This protein binds this small molecule.
Small molecule (SMILES): CCNC(=O)c1c(O)c2ccncc2[nH]c1=O

Binding-site contacts:
Ligand atom N11 contacts residue HIS561 of chain 1.B at 3.0 Å (h-bond).
Ligand atom C10 contacts residue ASN483 of chain 1.B at 3.3 Å.
Ligand atom C2 contacts residue VAL463 of chain 1.B at 3.6 Å (hydrophobic).
Ligand atom N14 contacts residue PHE470 of chain 1.B at 3.5 Å.
Ligand atom C1 contacts residue ASN565 of chain 1.B at 3.6 Å.
Ligand atom C7 contacts residue PHE470 of chain 1.B at 3.6 Å (hydrophobic).
Ligand atom C1 contacts residue TYR399 of chain 1.B at 3.7 Å (hydrophobic).
Ligand atom C9 contacts residue PHE470 of chain 1.B at 3.7 Å (hydrophobic).
Ligand atom O18 contacts residue LYS491 of chain 1.B at 3.4 Å (salt-bridge).
Ligand atom C16 contacts residue TYR462 of chain 1.B at 3.4 Å (hydrophobic).
Ligand atom C13 contacts residue NI1 of chain 1.I at 3.9 Å.
Ligand atom C9 contacts residue ASN483 of chain 1.B at 3.0 Å.
Ligand atom N11 contacts residue GLU475 of chain 1.B at 3.7 Å.
Ligand atom C13 contacts residue TYR462 of chain 1.B at 3.8 Å (hydrophobic).
Ligand atom C2 contacts residue GLY400 of chain 1.B at 3.8 Å.
Ligand atom C4 contacts residue TYR462 of chain 1.B at 3.5 Å (hydrophobic).
Ligand atom C8 contacts residue PHE470 of chain 1.B at 3.6 Å (hydrophobic).
Ligand atom C7 contacts residue TYR462 of chain 1.B at 3.8 Å (hydrophobic).
Ligand atom C6 contacts residue PHE470 of chain 1.B at 3.6 Å (hydrophobic).
Ligand atom C1 contacts residue SER468 of chain 1.B at 3.7 Å.
Ligand atom C9 contacts residue TRP493 of chain 1.B at 3.2 Å (hydrophobic).
Ligand atom C10 contacts residue NI1 of chain 1.I at 3.1 Å.
Ligand atom N11 contacts residue HIS473 of chain 1.B at 3.3 Å (h-bond).
Ligand atom N14 contacts residue TYR462 of chain 1.B at 3.6 Å.
Ligand atom C2 contacts residue TYR462 of chain 1.B at 3.9 Å (hydrophobic).
Ligand atom C12 contacts residue HIS473 of chain 1.B at 3.1 Å.
Ligand atom C6 contacts residue TYR462 of chain 1.B at 3.5 Å (hydrophobic).
Ligand atom O18 contacts residue PHE470 of chain 1.B at 3.7 Å.
Ligand atom C12 contacts residue NI1 of chain 1.I at 2.5 Å.
Ligand atom C10 contacts residue HIS561 of chain 1.B at 3.6 Å.
Ligand atom C10 contacts residue TRP493 of chain 1.B at 3.5 Å (hydrophobic).
Ligand atom O5 contacts residue LYS491 of chain 1.B at 3.2 Å (salt-bridge).
Ligand atom N11 contacts residue NI1 of chain 1.I at 2.0 Å (h-bond).
Ligand atom O17 contacts residue PHE470 of chain 1.B at 3.4 Å.
Ligand atom C1 contacts residue SER469 of chain 1.B at 3.7 Å.
Ligand atom O17 contacts residue TYR462 of chain 1.B at 3.6 Å.
Ligand atom C13 contacts residue PHE470 of chain 1.B at 3.6 Å (hydrophobic).
Ligand atom O5 contacts residue TYR462 of chain 1.B at 3.4 Å.
Ligand atom N3 contacts residue TYR462 of chain 1.B at 3.6 Å.
Ligand atom C16 contacts residue PHE470 of chain 1.B at 3.3 Å (hydrophobic).

Sequence of chain 1.B:
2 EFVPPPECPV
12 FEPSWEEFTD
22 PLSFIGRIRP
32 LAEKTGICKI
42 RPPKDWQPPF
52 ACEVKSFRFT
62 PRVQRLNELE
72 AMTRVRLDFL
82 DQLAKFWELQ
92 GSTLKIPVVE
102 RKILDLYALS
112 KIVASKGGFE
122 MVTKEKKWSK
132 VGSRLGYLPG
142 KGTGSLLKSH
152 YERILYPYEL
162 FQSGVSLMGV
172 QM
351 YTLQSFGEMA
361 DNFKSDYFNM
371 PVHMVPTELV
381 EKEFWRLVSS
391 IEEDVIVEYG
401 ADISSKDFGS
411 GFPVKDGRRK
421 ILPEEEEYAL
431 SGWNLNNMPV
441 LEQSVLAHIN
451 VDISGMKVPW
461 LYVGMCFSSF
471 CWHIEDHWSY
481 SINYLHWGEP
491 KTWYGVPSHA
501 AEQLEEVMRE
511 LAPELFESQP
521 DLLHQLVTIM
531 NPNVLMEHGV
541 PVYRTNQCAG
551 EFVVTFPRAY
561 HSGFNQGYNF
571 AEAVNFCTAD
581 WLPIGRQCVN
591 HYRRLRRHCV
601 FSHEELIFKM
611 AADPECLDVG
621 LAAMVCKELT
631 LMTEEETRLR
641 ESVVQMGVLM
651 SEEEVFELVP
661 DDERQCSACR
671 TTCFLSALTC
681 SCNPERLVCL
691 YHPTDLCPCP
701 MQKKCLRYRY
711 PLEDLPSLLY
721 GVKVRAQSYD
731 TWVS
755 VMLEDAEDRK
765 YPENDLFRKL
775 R